Sequence of chain 1.C:
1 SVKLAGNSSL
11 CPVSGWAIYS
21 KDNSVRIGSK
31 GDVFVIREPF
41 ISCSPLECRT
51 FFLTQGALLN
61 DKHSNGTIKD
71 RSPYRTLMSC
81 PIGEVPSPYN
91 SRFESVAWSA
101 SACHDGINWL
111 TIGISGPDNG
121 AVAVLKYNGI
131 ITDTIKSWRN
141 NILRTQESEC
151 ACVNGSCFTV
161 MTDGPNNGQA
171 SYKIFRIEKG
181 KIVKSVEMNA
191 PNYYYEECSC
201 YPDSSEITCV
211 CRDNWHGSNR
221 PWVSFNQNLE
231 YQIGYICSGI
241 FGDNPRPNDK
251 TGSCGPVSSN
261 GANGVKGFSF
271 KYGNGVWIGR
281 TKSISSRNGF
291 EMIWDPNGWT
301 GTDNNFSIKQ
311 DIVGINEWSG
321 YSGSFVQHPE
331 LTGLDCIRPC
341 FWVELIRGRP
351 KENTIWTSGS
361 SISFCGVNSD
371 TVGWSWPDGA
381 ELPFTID

The protein below binds the small molecule below.
Small molecule (SMILES): CCC(CC)O[C@@H]1C=C(C(=O)O)C[C@H](N)[C@H]1NC(C)=O

Binding-site contacts:
Ligand atom C1 contacts residue ARG212 of chain 1.C at 3.9 Å.
Ligand atom C82 contacts residue ARG144 of chain 1.C at 3.6 Å.
Ligand atom C4 contacts residue GLU38 of chain 1.C at 3.6 Å.
Ligand atom C1 contacts residue ARG37 of chain 1.C at 3.9 Å.
Ligand atom C7 contacts residue TYR321 of chain 1.C at 3.5 Å (hydrophobic).
Ligand atom C5 contacts residue ASP70 of chain 1.C at 3.7 Å.
Ligand atom N4 contacts residue GLU38 of chain 1.C at 2.7 Å (salt-bridge).
Ligand atom C81 contacts residue ASN166 of chain 1.C at 3.9 Å.
Ligand atom C3 contacts residue GLU38 of chain 1.C at 3.7 Å.
Ligand atom C91 contacts residue ARG212 of chain 1.C at 3.7 Å.
Ligand atom C10 contacts residue ARG71 of chain 1.C at 3.8 Å.
Ligand atom C4 contacts residue GLU197 of chain 1.C at 4.0 Å.
Ligand atom C3 contacts residue ARG37 of chain 1.C at 3.7 Å.
Ligand atom O1A contacts residue TYR321 of chain 1.C at 3.4 Å (h-bond).
Ligand atom C91 contacts residue ASN214 of chain 1.C at 3.5 Å.
Ligand atom C82 contacts residue ILE142 of chain 1.C at 3.7 Å (hydrophobic).
Ligand atom O1B contacts residue TYR321 of chain 1.C at 3.5 Å (h-bond).
Ligand atom C1 contacts residue TYR321 of chain 1.C at 3.1 Å (hydrophobic).
Ligand atom C1 contacts residue ARG287 of chain 1.C at 3.5 Å.
Ligand atom C3 contacts residue ASP70 of chain 1.C at 3.1 Å.
Ligand atom C1 contacts residue EDO1 of chain 1.X at 3.5 Å.
Ligand atom C81 contacts residue GLU196 of chain 1.C at 3.8 Å.
Ligand atom C4 contacts residue TYR321 of chain 1.C at 3.6 Å (hydrophobic).
Ligand atom C3 contacts residue TYR321 of chain 1.C at 3.3 Å (hydrophobic).
Ligand atom C4 contacts residue ASP70 of chain 1.C at 3.4 Å.
Ligand atom N4 contacts residue ASP70 of chain 1.C at 2.9 Å (salt-bridge).
Ligand atom C9 contacts residue ARG212 of chain 1.C at 3.9 Å.
Ligand atom O1A contacts residue ARG287 of chain 1.C at 2.8 Å (salt-bridge).
Ligand atom O1A contacts residue ARG212 of chain 1.C at 3.0 Å (salt-bridge).
Ligand atom O10 contacts residue ARG71 of chain 1.C at 2.8 Å (salt-bridge).
Ligand atom C2 contacts residue TYR321 of chain 1.C at 3.0 Å (hydrophobic).
Ligand atom O1A contacts residue EDO1 of chain 1.X at 3.7 Å.
Ligand atom O10 contacts residue ASP70 of chain 1.C at 3.2 Å.
Ligand atom O1B contacts residue EDO1 of chain 1.X at 3.5 Å (h-bond).
Ligand atom O1B contacts residue ARG37 of chain 1.C at 2.8 Å (salt-bridge).
Ligand atom C9 contacts residue GLU196 of chain 1.C at 3.4 Å.
Ligand atom C11 contacts residue TRP98 of chain 1.C at 3.9 Å (hydrophobic).
Ligand atom C8 contacts residue GLU196 of chain 1.C at 3.5 Å.
Ligand atom C6 contacts residue GLU197 of chain 1.C at 3.9 Å.
Ligand atom O1B contacts residue ARG287 of chain 1.C at 2.8 Å (salt-bridge).